The small molecule below binds the protein below.
Small molecule (SMILES): Nc1nc2c(ncn2[C@@H]2O[C@H](CO[P](=O)(O)O[P](=O)(O)NP(=O)(O)O)[C@@H](O)[C@H]2O)c(=O)[nH]1

Sequence of chain 1.B:
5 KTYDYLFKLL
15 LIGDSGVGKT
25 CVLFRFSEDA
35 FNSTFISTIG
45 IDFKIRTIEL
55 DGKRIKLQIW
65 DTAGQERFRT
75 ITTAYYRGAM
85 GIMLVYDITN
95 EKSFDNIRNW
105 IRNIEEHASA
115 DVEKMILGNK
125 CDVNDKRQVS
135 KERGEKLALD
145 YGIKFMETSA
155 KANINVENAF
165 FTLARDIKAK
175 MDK

Binding-site contacts:
Ligand atom O2B contacts residue LYS23 of chain 1.B at 3.5 Å (salt-bridge).
Ligand atom N3B contacts residue GLY20 of chain 1.B at 3.1 Å (h-bond).
Ligand atom PG contacts residue SER19 of chain 1.B at 3.6 Å.
Ligand atom O6 contacts residue LYS155 of chain 1.B at 3.3 Å (salt-bridge).
Ligand atom O2A contacts residue PHE39 of chain 1.B at 3.4 Å.
Ligand atom N7 contacts residue ASN123 of chain 1.B at 3.1 Å (h-bond).
Ligand atom O2G contacts residue SER19 of chain 1.B at 2.5 Å (h-bond).
Ligand atom O2B contacts residue MG1 of chain 1.H at 2.1 Å.
Ligand atom N1 contacts residue ASP126 of chain 1.B at 3.0 Å (salt-bridge).
Ligand atom O2G contacts residue SER41 of chain 1.B at 2.6 Å (h-bond).
Ligand atom O3' contacts residue SER37 of chain 1.B at 2.8 Å (h-bond).
Ligand atom O1A contacts residue THR24 of chain 1.B at 3.4 Å (h-bond).
Ligand atom PB contacts residue LYS23 of chain 1.B at 3.6 Å.
Ligand atom O6 contacts residue ASN123 of chain 1.B at 3.4 Å (h-bond).
Ligand atom O2' contacts residue SER37 of chain 1.B at 2.9 Å (h-bond).
Ligand atom O2' contacts residue ASN36 of chain 1.B at 3.3 Å (h-bond).
Ligand atom O1B contacts residue VAL21 of chain 1.B at 3.4 Å (h-bond).
Ligand atom O6 contacts residue ALA154 of chain 1.B at 2.8 Å (h-bond).
Ligand atom O3G contacts residue GLY68 of chain 1.B at 2.7 Å (h-bond).
Ligand atom O1B contacts residue LYS23 of chain 1.B at 2.7 Å (salt-bridge).
Ligand atom O3A contacts residue GLY22 of chain 1.B at 3.1 Å (h-bond).
Ligand atom O3G contacts residue SER19 of chain 1.B at 3.4 Å.
Ligand atom O1B contacts residue GLY20 of chain 1.B at 3.5 Å (h-bond).
Ligand atom O1B contacts residue GLY22 of chain 1.B at 3.1 Å (h-bond).
Ligand atom O2B contacts residue THR24 of chain 1.B at 3.0 Å (h-bond).
Ligand atom N3B contacts residue MG1 of chain 1.H at 3.4 Å.
Ligand atom O2' contacts residue PHE35 of chain 1.B at 3.3 Å.
Ligand atom O6 contacts residue SER153 of chain 1.B at 3.4 Å.
Ligand atom N2 contacts residue ASP126 of chain 1.B at 3.1 Å (salt-bridge).
Ligand atom C5' contacts residue GLY20 of chain 1.B at 3.5 Å.
Ligand atom O1A contacts residue GLY22 of chain 1.B at 3.3 Å.
Ligand atom O1G contacts residue THR42 of chain 1.B at 2.9 Å (h-bond).
Ligand atom PB contacts residue MG1 of chain 1.H at 3.3 Å.
Ligand atom PG contacts residue MG1 of chain 1.H at 3.3 Å.
Ligand atom O1A contacts residue CYS25 of chain 1.B at 2.9 Å (h-bond).
Ligand atom N3B contacts residue PHE39 of chain 1.B at 3.5 Å.
Ligand atom N2 contacts residue VAL127 of chain 1.B at 3.5 Å.
Ligand atom O1G contacts residue MG1 of chain 1.H at 2.2 Å.
Ligand atom O3G contacts residue LYS23 of chain 1.B at 2.7 Å (salt-bridge).
Ligand atom O4' contacts residue LYS124 of chain 1.B at 3.1 Å (salt-bridge).